Binding-site contacts:
Ligand atom CA contacts residue CYS245 of chain 1.E at 3.2 Å (hydrophobic).
Ligand atom NE1 contacts residue MET242 of chain 1.E at 3.7 Å.
Ligand atom OH contacts residue GLU450 of chain 1.E at 2.4 Å (salt-bridge).
Ligand atom CF1 contacts residue ASP241 of chain 1.E at 3.6 Å.
Ligand atom NZ contacts residue CYS245 of chain 1.E at 3.5 Å (h-bond).
Ligand atom CD1 contacts residue THR246 of chain 1.E at 4.2 Å.
Ligand atom CD1 contacts residue MET242 of chain 1.E at 4.0 Å (hydrophobic).
Ligand atom CE3 contacts residue GLU450 of chain 1.E at 3.8 Å.
Ligand atom CZ2 contacts residue MET242 of chain 1.E at 4.2 Å (hydrophobic).
Ligand atom CZ3 contacts residue GLU450 of chain 1.E at 3.5 Å.
Ligand atom NZ contacts residue ASP241 of chain 1.E at 3.4 Å (salt-bridge).
Ligand atom CJ contacts residue ASP241 of chain 1.E at 3.1 Å.
Ligand atom CA1 contacts residue TYR473 of chain 1.E at 4.1 Å (hydrophobic).
Ligand atom CD1 contacts residue CYS245 of chain 1.E at 4.0 Å (hydrophobic).
Ligand atom NZ contacts residue TYR473 of chain 1.E at 3.7 Å.
Ligand atom CZ2 contacts residue SER325 of chain 1.E at 3.8 Å.
Ligand atom CH2 contacts residue THR326 of chain 1.E at 4.2 Å.
Ligand atom CJ contacts residue THR469 of chain 1.E at 3.5 Å.
Ligand atom CZ2 contacts residue THR326 of chain 1.E at 4.3 Å.
Ligand atom CA1 contacts residue PHE446 of chain 1.E at 4.2 Å (hydrophobic).
Ligand atom CB contacts residue PHE446 of chain 1.E at 3.5 Å (hydrophobic).
Ligand atom NE1 contacts residue ALA329 of chain 1.E at 4.1 Å.
Ligand atom CE3 contacts residue PHE446 of chain 1.E at 4.1 Å (hydrophobic).
Ligand atom OH contacts residue THR322 of chain 1.E at 4.1 Å.
Ligand atom CF1 contacts residue PHE446 of chain 1.E at 3.9 Å (hydrophobic).
Ligand atom CE2 contacts residue MET242 of chain 1.E at 4.1 Å (hydrophobic).
Ligand atom CA1 contacts residue CYS245 of chain 1.E at 3.2 Å (hydrophobic).
Ligand atom CJ contacts residue CYS245 of chain 1.E at 4.1 Å (hydrophobic).
Ligand atom NE1 contacts residue THR246 of chain 1.E at 3.8 Å.
Ligand atom CA contacts residue TRP443 of chain 1.E at 3.8 Å (hydrophobic).
Ligand atom CB1 contacts residue PHE446 of chain 1.E at 4.3 Å (hydrophobic).
Ligand atom CE2 contacts residue PHE447 of chain 1.E at 4.1 Å (hydrophobic).
Ligand atom NE1 contacts residue PHE447 of chain 1.E at 4.2 Å.
Ligand atom CG contacts residue PHE446 of chain 1.E at 4.2 Å (hydrophobic).
Ligand atom CJ contacts residue TYR473 of chain 1.E at 2.8 Å (hydrophobic).
Ligand atom CA1 contacts residue TRP443 of chain 1.E at 3.8 Å (hydrophobic).
Ligand atom CA1 contacts residue ASP241 of chain 1.E at 4.2 Å.
Ligand atom CH2 contacts residue SER325 of chain 1.E at 3.3 Å.
Ligand atom CA contacts residue PHE446 of chain 1.E at 4.1 Å (hydrophobic).
Ligand atom CD2 contacts residue PHE447 of chain 1.E at 4.3 Å (hydrophobic).

Sequence of chain 1.E:
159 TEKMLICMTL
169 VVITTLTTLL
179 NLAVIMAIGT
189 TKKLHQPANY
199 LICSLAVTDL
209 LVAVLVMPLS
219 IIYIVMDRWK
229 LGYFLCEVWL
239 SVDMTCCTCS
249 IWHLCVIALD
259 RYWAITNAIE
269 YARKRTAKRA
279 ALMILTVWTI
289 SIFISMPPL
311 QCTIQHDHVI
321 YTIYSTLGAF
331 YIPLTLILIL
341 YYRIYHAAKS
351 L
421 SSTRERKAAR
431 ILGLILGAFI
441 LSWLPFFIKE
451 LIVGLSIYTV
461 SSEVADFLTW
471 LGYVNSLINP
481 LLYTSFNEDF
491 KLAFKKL

This protein binds this small molecule.
Small molecule (SMILES): CN1CCC(c2c[nH]c3ccc(O)cc23)CC1